The small molecule below binds the protein below.
Small molecule (SMILES): CC(C)NC(=O)[C@@H](N)CCC(N)=O

Sequence of chain 1.F:
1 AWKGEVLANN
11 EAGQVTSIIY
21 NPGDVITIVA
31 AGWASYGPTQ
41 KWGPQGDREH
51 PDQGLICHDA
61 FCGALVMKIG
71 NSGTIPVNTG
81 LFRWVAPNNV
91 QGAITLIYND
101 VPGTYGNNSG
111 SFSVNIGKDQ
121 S

Binding-site contacts:
Ligand atom N contacts residue PHB1 of chain 1.LA at 1.3 Å.
Ligand atom CB contacts residue PRO51 of chain 1.F at 4.0 Å (hydrophobic).
Ligand atom O contacts residue PHB1 of chain 1.LA at 3.6 Å.
Ligand atom N contacts residue GLN53 of chain 1.F at 4.2 Å.
Ligand atom CB contacts residue PHB1 of chain 1.LA at 3.3 Å.
Ligand atom CA contacts residue PHB1 of chain 1.LA at 4.0 Å.
Ligand atom CA contacts residue PRO51 of chain 1.F at 3.5 Å (hydrophobic).
Ligand atom CA contacts residue PHB1 of chain 1.LA at 2.4 Å.
Ligand atom OE1 contacts residue GLN53 of chain 1.F at 2.7 Å (h-bond).
Ligand atom CG contacts residue PHB1 of chain 1.LA at 3.5 Å.
Ligand atom C contacts residue PHB1 of chain 1.LA at 2.8 Å.
Ligand atom CD contacts residue PHB1 of chain 1.LA at 4.0 Å.
Ligand atom CB contacts residue PHB1 of chain 1.LA at 4.0 Å.
Ligand atom N contacts residue PRO51 of chain 1.F at 4.0 Å.
Ligand atom N contacts residue PHB1 of chain 1.LA at 2.9 Å.
Ligand atom CB contacts residue GLN53 of chain 1.F at 3.7 Å.
Ligand atom CG contacts residue GLN53 of chain 1.F at 4.3 Å.
Ligand atom CD contacts residue GLN53 of chain 1.F at 3.8 Å.
Ligand atom OE1 contacts residue PHB1 of chain 1.LA at 4.1 Å.